A protein and the small-molecule ligand that binds it are described below.
Small molecule (SMILES): Nc1ccn([C@H]2C[C@H](O[P](=O)(O)OC[C@H]3O[C@@H](n4ccc(N)nc4=O)C[C@@H]3O)[C@@H](COP(=O)=O)O2)c(=O)n1

Sequence of chain 1.H:
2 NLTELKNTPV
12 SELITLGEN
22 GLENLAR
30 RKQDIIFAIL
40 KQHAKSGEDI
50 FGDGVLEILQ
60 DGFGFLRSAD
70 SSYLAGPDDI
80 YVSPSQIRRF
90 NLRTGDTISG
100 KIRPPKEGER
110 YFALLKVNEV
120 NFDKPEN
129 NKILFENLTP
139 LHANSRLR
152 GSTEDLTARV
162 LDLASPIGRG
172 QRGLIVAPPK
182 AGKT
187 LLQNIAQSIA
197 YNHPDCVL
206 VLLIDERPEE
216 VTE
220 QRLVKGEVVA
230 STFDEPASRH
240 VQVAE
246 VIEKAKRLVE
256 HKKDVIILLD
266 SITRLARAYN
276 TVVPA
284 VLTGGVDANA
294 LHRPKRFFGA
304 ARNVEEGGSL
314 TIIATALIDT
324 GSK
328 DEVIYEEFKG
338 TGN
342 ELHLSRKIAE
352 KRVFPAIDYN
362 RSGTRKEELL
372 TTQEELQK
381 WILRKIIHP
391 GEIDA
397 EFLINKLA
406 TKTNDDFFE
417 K

Binding-site contacts:
Ligand atom O2 contacts residue TYR110 of chain 1.H at 3.3 Å (h-bond).
Ligand atom C4 contacts residue TYR80 of chain 1.H at 3.8 Å (hydrophobic).
Ligand atom N3 contacts residue ARG109 of chain 1.H at 3.8 Å.
Ligand atom C4 contacts residue PHE64 of chain 1.H at 3.7 Å (hydrophobic).
Ligand atom C4 contacts residue ARG66 of chain 1.H at 3.6 Å.
Ligand atom OP2 contacts residue ARG109 of chain 1.H at 3.5 Å (salt-bridge).
Ligand atom C2 contacts residue GLU108 of chain 1.H at 3.8 Å.
Ligand atom N4 contacts residue ASP78 of chain 1.H at 2.7 Å (salt-bridge).
Ligand atom N1 contacts residue PHE64 of chain 1.H at 3.5 Å.
Ligand atom N3 contacts residue PHE64 of chain 1.H at 3.8 Å.
Ligand atom N4 contacts residue GLU108 of chain 1.H at 3.0 Å (salt-bridge).
Ligand atom OP2 contacts residue PHE62 of chain 1.H at 3.2 Å.
Ligand atom C5 contacts residue PHE64 of chain 1.H at 3.6 Å (hydrophobic).
Ligand atom O3' contacts residue ARG109 of chain 1.H at 3.4 Å (salt-bridge).
Ligand atom O2 contacts residue LEU58 of chain 1.H at 3.3 Å.
Ligand atom N4 contacts residue GLY75 of chain 1.H at 3.0 Å (h-bond).
Ligand atom N3 contacts residue TYR110 of chain 1.H at 3.8 Å.
Ligand atom C4 contacts residue GLU108 of chain 1.H at 3.7 Å.
Ligand atom C4 contacts residue ASP78 of chain 1.H at 3.8 Å.
Ligand atom C5 contacts residue TYR110 of chain 1.H at 3.1 Å (hydrophobic).
Ligand atom C2 contacts residue ARG66 of chain 1.H at 3.0 Å.
Ligand atom C5' contacts residue PHE62 of chain 1.H at 3.8 Å (hydrophobic).
Ligand atom O2 contacts residue ARG109 of chain 1.H at 2.4 Å (salt-bridge).
Ligand atom N3 contacts residue GLU108 of chain 1.H at 3.3 Å.
Ligand atom P contacts residue ARG109 of chain 1.H at 3.3 Å.
Ligand atom OP2 contacts residue TYR110 of chain 1.H at 3.0 Å (h-bond).
Ligand atom C5 contacts residue TYR80 of chain 1.H at 3.4 Å (hydrophobic).
Ligand atom C2 contacts residue TYR110 of chain 1.H at 3.8 Å (hydrophobic).
Ligand atom C6 contacts residue PHE64 of chain 1.H at 3.5 Å (hydrophobic).
Ligand atom C6 contacts residue TYR80 of chain 1.H at 3.6 Å (hydrophobic).
Ligand atom N3 contacts residue ALA74 of chain 1.H at 3.7 Å.
Ligand atom N4 contacts residue TYR80 of chain 1.H at 3.6 Å.
Ligand atom C1' contacts residue LEU58 of chain 1.H at 3.9 Å (hydrophobic).
Ligand atom C2 contacts residue PHE64 of chain 1.H at 3.6 Å (hydrophobic).
Ligand atom O2 contacts residue GLU108 of chain 1.H at 3.3 Å.
Ligand atom C6 contacts residue TYR110 of chain 1.H at 3.3 Å (hydrophobic).
Ligand atom OP1 contacts residue ARG109 of chain 1.H at 2.7 Å (salt-bridge).
Ligand atom O2 contacts residue ARG66 of chain 1.H at 2.7 Å (salt-bridge).
Ligand atom N3 contacts residue ARG66 of chain 1.H at 2.5 Å (salt-bridge).
Ligand atom C2 contacts residue ARG109 of chain 1.H at 3.4 Å.